A protein and the small-molecule ligand that binds it are described below.
Small molecule (SMILES): N=c1ccn([C@H]2C[C@H](O[P](=O)(O)OC[C@H]3O[C@@H](n4cnc5c(N)ncnc54)C[C@@H]3O[P](=O)(O)OC[C@H]3O[C@@H](n4cnc5c(=O)nc(N)[nH]c54)C[C@@H]3O[P](=O)(O)OC[C@H]3O[C@@H](n4cnc5c(=O)nc(N)[nH]c54)C[C@@H]3O[P](=O)(O)OC[C@H]3O[C@@H](n4ccc(N)nc4=O)C[C@@H]3O[P](=O)(O)OC[C@H]3O[C@@H](n4ccc(=N)[nH]c4=O)C[C@@H]3O[P](=O)(O)OC[C@H]3O[C@@H](n4cnc5c(N)ncnc54)C[C@@H]3O[P](=O)(O)OC[C@H]3O[C@@H](n4cnc5c(N)ncnc54)C[C@@H]3O)[C@@H](COP(=O)=O)O2)c(=O)[nH]1

Sequence of chain 33.A:
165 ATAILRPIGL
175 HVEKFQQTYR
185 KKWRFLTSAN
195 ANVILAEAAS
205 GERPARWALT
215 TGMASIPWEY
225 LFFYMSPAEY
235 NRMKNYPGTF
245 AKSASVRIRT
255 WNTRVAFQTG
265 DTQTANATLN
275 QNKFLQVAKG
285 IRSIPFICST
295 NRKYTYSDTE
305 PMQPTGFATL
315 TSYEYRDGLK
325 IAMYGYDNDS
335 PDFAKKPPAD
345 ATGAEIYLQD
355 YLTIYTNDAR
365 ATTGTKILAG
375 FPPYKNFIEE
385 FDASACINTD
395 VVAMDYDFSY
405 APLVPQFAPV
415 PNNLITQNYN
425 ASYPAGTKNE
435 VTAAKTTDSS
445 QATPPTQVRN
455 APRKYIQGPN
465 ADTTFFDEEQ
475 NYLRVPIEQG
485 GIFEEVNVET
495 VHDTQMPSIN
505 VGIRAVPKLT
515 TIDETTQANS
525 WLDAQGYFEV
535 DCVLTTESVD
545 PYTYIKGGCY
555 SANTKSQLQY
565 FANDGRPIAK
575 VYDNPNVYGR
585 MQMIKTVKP

Sequence of chain 32.A:
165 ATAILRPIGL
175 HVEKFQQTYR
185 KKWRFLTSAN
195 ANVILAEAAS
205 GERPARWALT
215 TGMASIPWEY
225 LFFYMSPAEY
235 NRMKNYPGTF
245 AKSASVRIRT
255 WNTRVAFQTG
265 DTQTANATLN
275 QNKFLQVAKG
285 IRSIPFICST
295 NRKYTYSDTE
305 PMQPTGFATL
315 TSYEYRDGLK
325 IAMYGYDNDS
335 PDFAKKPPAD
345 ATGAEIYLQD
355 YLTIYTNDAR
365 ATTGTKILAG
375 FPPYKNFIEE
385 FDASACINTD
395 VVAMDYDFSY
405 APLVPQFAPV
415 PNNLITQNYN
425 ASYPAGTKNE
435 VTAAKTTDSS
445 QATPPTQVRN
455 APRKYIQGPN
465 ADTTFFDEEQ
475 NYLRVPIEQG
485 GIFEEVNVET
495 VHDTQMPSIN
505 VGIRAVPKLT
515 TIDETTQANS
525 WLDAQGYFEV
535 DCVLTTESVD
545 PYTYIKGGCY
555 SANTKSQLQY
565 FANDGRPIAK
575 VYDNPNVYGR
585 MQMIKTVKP

Binding-site contacts:
Ligand atom O2 contacts residue LYS559 of chain 32.A at 2.8 Å (salt-bridge).
Ligand atom C6 contacts residue ASN491 of chain 32.A at 3.1 Å.
Ligand atom N2 contacts residue SER403 of chain 33.A at 3.0 Å (h-bond).
Ligand atom N4 contacts residue DG2 of chain 33.B at 2.9 Å (h-bond).
Ligand atom N4 contacts residue ARG170 of chain 32.A at 0.6 Å (salt-bridge).
Ligand atom C5 contacts residue ASP497 of chain 33.A at 3.1 Å.
Ligand atom C2 contacts residue ASP401 of chain 33.A at 3.1 Å.
Ligand atom O3' contacts residue VAL492 of chain 32.A at 3.2 Å.
Ligand atom O2 contacts residue PRO171 of chain 32.A at 3.0 Å (h-bond).
Ligand atom C4 contacts residue ARG170 of chain 32.A at 1.2 Å.
Ligand atom N3 contacts residue DG2 of chain 33.B at 2.9 Å (h-bond).
Ligand atom O3' contacts residue PRO289 of chain 33.A at 3.1 Å.
Ligand atom O4' contacts residue THR558 of chain 32.A at 3.1 Å.
Ligand atom N7 contacts residue THR498 of chain 33.A at 3.1 Å.
Ligand atom N3 contacts residue ARG170 of chain 32.A at 2.0 Å (salt-bridge).
Ligand atom C5 contacts residue ASN491 of chain 32.A at 2.3 Å.
Ligand atom N6 contacts residue SER555 of chain 32.A at 3.1 Å.
Ligand atom O2 contacts residue THR558 of chain 32.A at 2.7 Å (h-bond).
Ligand atom C4 contacts residue ASN491 of chain 32.A at 2.5 Å.
Ligand atom N1 contacts residue ASP401 of chain 33.A at 2.6 Å (salt-bridge).
Ligand atom O6 contacts residue ASP401 of chain 33.A at 2.7 Å (salt-bridge).
Ligand atom OP1 contacts residue GLY284 of chain 33.A at 3.0 Å.
Ligand atom N6 contacts residue GLN410 of chain 32.A at 2.7 Å (h-bond).
Ligand atom N4 contacts residue ASN491 of chain 32.A at 2.7 Å (h-bond).
Ligand atom OP2 contacts residue ASN491 of chain 32.A at 2.9 Å.
Ligand atom OP1 contacts residue PRO501 of chain 33.A at 3.1 Å.
Ligand atom C2 contacts residue ASP399 of chain 33.A at 3.1 Å.
Ligand atom C5 contacts residue ARG170 of chain 32.A at 2.4 Å.
Ligand atom OP1 contacts residue PRO289 of chain 33.A at 3.2 Å.
Ligand atom N2 contacts residue ASP401 of chain 33.A at 2.8 Å (salt-bridge).
Ligand atom C2 contacts residue MET398 of chain 33.A at 2.7 Å (hydrophobic).
Ligand atom OP2 contacts residue VAL492 of chain 32.A at 2.5 Å (h-bond).
Ligand atom C4 contacts residue ASP497 of chain 33.A at 3.1 Å.
Ligand atom N1 contacts residue PRO545 of chain 32.A at 3.2 Å.
Ligand atom OP2 contacts residue SER287 of chain 33.A at 2.9 Å.
Ligand atom O3' contacts residue LYS178 of chain 32.A at 2.9 Å.
Ligand atom N1 contacts residue MET398 of chain 33.A at 3.0 Å.
Ligand atom O2 contacts residue DG2 of chain 33.B at 2.8 Å (h-bond).
Ligand atom N7 contacts residue GLN499 of chain 33.A at 2.8 Å (h-bond).
Ligand atom O4' contacts residue GLN499 of chain 33.A at 3.0 Å (h-bond).